Binding-site contacts:
Ligand atom C3 contacts residue TRP171 of chain 1.K at 4.5 Å (hydrophobic).
Ligand atom C7 contacts residue ASP169 of chain 1.K at 3.9 Å.
Ligand atom N2 contacts residue ASN121 of chain 1.K at 3.0 Å (h-bond).
Ligand atom C8 contacts residue TRP171 of chain 1.K at 3.2 Å (hydrophobic).
Ligand atom O5 contacts residue ASN121 of chain 1.K at 2.3 Å (h-bond).
Ligand atom N2 contacts residue TRP171 of chain 1.K at 3.5 Å (h-bond).
Ligand atom C4 contacts residue ASN121 of chain 1.K at 4.2 Å.
Ligand atom O7 contacts residue TRP171 of chain 1.K at 4.2 Å.
Ligand atom C2 contacts residue ASN121 of chain 1.K at 2.4 Å.
Ligand atom O3 contacts residue TRP171 of chain 1.K at 3.7 Å.
Ligand atom C7 contacts residue TRP171 of chain 1.K at 3.5 Å (hydrophobic).
Ligand atom C8 contacts residue VAL119 of chain 1.K at 3.5 Å (hydrophobic).
Ligand atom C2 contacts residue TRP171 of chain 1.K at 4.5 Å (hydrophobic).
Ligand atom N2 contacts residue ASP169 of chain 1.K at 4.5 Å.
Ligand atom C3 contacts residue ASN121 of chain 1.K at 3.8 Å.
Ligand atom C2 contacts residue ASP169 of chain 1.K at 4.1 Å.
Ligand atom C8 contacts residue HIS170 of chain 1.K at 4.2 Å.
Ligand atom C5 contacts residue ASN121 of chain 1.K at 3.6 Å.
Ligand atom C8 contacts residue ASN121 of chain 1.K at 4.3 Å.
Ligand atom C8 contacts residue ASP169 of chain 1.K at 4.0 Å.
Ligand atom C8 contacts residue VAL120 of chain 1.K at 4.0 Å (hydrophobic).
Ligand atom O7 contacts residue ASP169 of chain 1.K at 2.8 Å (salt-bridge).
Ligand atom O7 contacts residue HIS170 of chain 1.K at 3.8 Å.
Ligand atom O7 contacts residue ASN121 of chain 1.K at 3.1 Å (h-bond).
Ligand atom C7 contacts residue ASN121 of chain 1.K at 3.2 Å.
Ligand atom C1 contacts residue ASN121 of chain 1.K at 1.4 Å.

The small molecule below binds the protein below.
Small molecule (SMILES): CC(=O)N[C@@H]1[C@@H](O)[C@H](O)[C@@H](CO)O[C@H]1O

Sequence of chain 1.K:
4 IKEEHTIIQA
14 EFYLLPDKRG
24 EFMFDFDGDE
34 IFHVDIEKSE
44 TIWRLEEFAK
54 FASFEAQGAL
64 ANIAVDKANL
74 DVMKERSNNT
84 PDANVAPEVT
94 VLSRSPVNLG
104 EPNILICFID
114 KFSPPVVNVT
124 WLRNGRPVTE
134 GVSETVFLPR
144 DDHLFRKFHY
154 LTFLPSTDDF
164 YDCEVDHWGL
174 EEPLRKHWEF